The small molecule below binds the protein below.
Small molecule (SMILES): CC(=O)N[C@H]1[C@H](O[C@H]2[C@H](O)[C@@H](NC(C)=O)CO[C@@H]2CO)O[C@H](CO)[C@@H](O)[C@@H]1O

Binding-site contacts:
Ligand atom C7 contacts residue PRO258 of chain 1.A at 3.7 Å (hydrophobic).
Ligand atom C1 contacts residue ASN292 of chain 1.A at 1.4 Å.
Ligand atom C3 contacts residue HIS290 of chain 1.A at 3.6 Å.
Ligand atom O7 contacts residue GLN261 of chain 1.A at 2.9 Å (h-bond).
Ligand atom C7 contacts residue HIS290 of chain 1.A at 3.8 Å.
Ligand atom C7 contacts residue GLN261 of chain 1.A at 3.8 Å.
Ligand atom O5 contacts residue ASP259 of chain 1.A at 3.8 Å.
Ligand atom C3 contacts residue ASN292 of chain 1.A at 3.7 Å.
Ligand atom C2 contacts residue GLY260 of chain 1.A at 4.1 Å.
Ligand atom O7 contacts residue ASN292 of chain 1.A at 3.2 Å (h-bond).
Ligand atom C1 contacts residue GLN261 of chain 1.A at 3.9 Å.
Ligand atom C8 contacts residue HIS290 of chain 1.A at 3.8 Å.
Ligand atom C7 contacts residue ASN292 of chain 1.A at 3.2 Å.
Ligand atom C7 contacts residue GLY260 of chain 1.A at 4.1 Å.
Ligand atom C5 contacts residue ASN745 of chain 1.A at 4.0 Å.
Ligand atom C6 contacts residue ASP259 of chain 1.A at 3.5 Å.
Ligand atom O5 contacts residue ASN292 of chain 1.A at 2.4 Å (h-bond).
Ligand atom C5 contacts residue ASN292 of chain 1.A at 3.7 Å.
Ligand atom O3 contacts residue GLY260 of chain 1.A at 4.0 Å.
Ligand atom C8 contacts residue GLN261 of chain 1.A at 3.6 Å.
Ligand atom O7 contacts residue PRO258 of chain 1.A at 3.5 Å (h-bond).
Ligand atom C1 contacts residue HIS290 of chain 1.A at 4.1 Å.
Ligand atom O5 contacts residue GLN261 of chain 1.A at 3.8 Å.
Ligand atom O7 contacts residue ASP259 of chain 1.A at 3.9 Å.
Ligand atom N2 contacts residue ASN292 of chain 1.A at 2.8 Å (h-bond).
Ligand atom O3 contacts residue ASP259 of chain 1.A at 3.0 Å (salt-bridge).
Ligand atom O7 contacts residue GLY260 of chain 1.A at 3.4 Å (h-bond).
Ligand atom C6 contacts residue ASN745 of chain 1.A at 3.7 Å.
Ligand atom C1 contacts residue ASN745 of chain 1.A at 4.0 Å.
Ligand atom C8 contacts residue PRO258 of chain 1.A at 3.4 Å (hydrophobic).
Ligand atom O6 contacts residue ASN745 of chain 1.A at 4.1 Å.
Ligand atom O6 contacts residue GLY260 of chain 1.A at 3.7 Å.
Ligand atom O3 contacts residue HIS290 of chain 1.A at 4.0 Å.
Ligand atom C2 contacts residue GLN261 of chain 1.A at 4.1 Å.
Ligand atom O5 contacts residue ASN745 of chain 1.A at 3.3 Å.
Ligand atom C2 contacts residue ASN292 of chain 1.A at 2.4 Å.
Ligand atom N2 contacts residue HIS290 of chain 1.A at 2.9 Å (h-bond).
Ligand atom C2 contacts residue HIS290 of chain 1.A at 3.7 Å.
Ligand atom C8 contacts residue GLN288 of chain 1.A at 3.6 Å.
Ligand atom O6 contacts residue ASP259 of chain 1.A at 3.4 Å (salt-bridge).

Sequence of chain 1.A:
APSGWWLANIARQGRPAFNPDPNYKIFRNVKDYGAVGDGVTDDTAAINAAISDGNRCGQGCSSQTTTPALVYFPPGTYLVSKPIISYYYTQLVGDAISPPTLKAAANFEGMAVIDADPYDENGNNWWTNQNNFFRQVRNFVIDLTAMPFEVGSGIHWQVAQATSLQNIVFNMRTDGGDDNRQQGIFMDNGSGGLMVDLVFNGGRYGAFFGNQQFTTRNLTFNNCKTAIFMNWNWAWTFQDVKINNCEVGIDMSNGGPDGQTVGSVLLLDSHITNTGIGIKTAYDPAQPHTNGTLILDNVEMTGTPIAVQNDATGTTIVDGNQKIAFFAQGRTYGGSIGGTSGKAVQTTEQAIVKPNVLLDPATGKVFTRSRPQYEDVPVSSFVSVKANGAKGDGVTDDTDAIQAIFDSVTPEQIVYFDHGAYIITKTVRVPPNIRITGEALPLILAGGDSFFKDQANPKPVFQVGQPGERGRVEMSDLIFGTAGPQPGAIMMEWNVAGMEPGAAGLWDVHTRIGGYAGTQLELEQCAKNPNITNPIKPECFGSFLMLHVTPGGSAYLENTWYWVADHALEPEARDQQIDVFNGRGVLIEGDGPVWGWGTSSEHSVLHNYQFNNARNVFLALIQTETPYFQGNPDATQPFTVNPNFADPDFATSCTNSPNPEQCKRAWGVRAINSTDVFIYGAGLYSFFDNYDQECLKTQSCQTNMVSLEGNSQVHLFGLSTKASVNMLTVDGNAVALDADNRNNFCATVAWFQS